The protein below binds the small molecule below.
Small molecule (SMILES): Cc1cn([C@H]2C[C@H](O)[C@@H](CO[P](=O)(O)O[P](=O)(O)O[C@H]3O[C@H](C)[C@H](O)[C@H](N)[C@H]3O)O2)c(=O)[nH]c1=O

Binding-site contacts:
Ligand atom N3 contacts residue GLN229 of chain 1.B at 2.6 Å (h-bond).
Ligand atom O2 contacts residue TYR202 of chain 1.B at 3.5 Å.
Ligand atom O4 contacts residue GLN229 of chain 1.B at 3.7 Å.
Ligand atom O3' contacts residue SER114 of chain 1.B at 2.9 Å (h-bond).
Ligand atom C2' contacts residue TYR202 of chain 1.B at 3.5 Å (hydrophobic).
Ligand atom C2 contacts residue GLN229 of chain 1.B at 3.4 Å.
Ligand atom O4 contacts residue TYR228 of chain 1.B at 3.6 Å.
Ligand atom C1' contacts residue PHE225 of chain 1.B at 3.4 Å (hydrophobic).
Ligand atom O5' contacts residue TYR228 of chain 1.B at 3.8 Å.
Ligand atom C2 contacts residue TYR202 of chain 1.B at 3.5 Å (hydrophobic).
Ligand atom O1B contacts residue TYR112 of chain 1.B at 3.0 Å (h-bond).
Ligand atom O1B contacts residue MET111 of chain 1.B at 3.5 Å.
Ligand atom C4Q contacts residue PHE83 of chain 1.B at 3.7 Å (hydrophobic).
Ligand atom C5M contacts residue TYR228 of chain 1.B at 3.8 Å (hydrophobic).
Ligand atom N3Q contacts residue FON1 of chain 1.H at 2.8 Å (h-bond).
Ligand atom O4' contacts residue PHE225 of chain 1.B at 3.1 Å.
Ligand atom C4 contacts residue GLN229 of chain 1.B at 3.6 Å.
Ligand atom C2 contacts residue TYR228 of chain 1.B at 3.6 Å (hydrophobic).
Ligand atom C4 contacts residue TYR202 of chain 1.B at 3.5 Å (hydrophobic).
Ligand atom O4Q contacts residue FON1 of chain 1.H at 3.6 Å (h-bond).
Ligand atom N3 contacts residue TYR228 of chain 1.B at 3.3 Å.
Ligand atom O2 contacts residue PHE225 of chain 1.B at 3.5 Å.
Ligand atom C3' contacts residue SER114 of chain 1.B at 3.6 Å.
Ligand atom N3 contacts residue TYR202 of chain 1.B at 3.2 Å.
Ligand atom O4Q contacts residue PHE83 of chain 1.B at 2.7 Å (h-bond).
Ligand atom C5 contacts residue TYR228 of chain 1.B at 3.5 Å (hydrophobic).
Ligand atom C4Q contacts residue GLU82 of chain 1.B at 3.6 Å.
Ligand atom O3' contacts residue TYR112 of chain 1.B at 3.6 Å.
Ligand atom C1Q contacts residue MET111 of chain 1.B at 3.6 Å (hydrophobic).
Ligand atom C4 contacts residue TYR228 of chain 1.B at 3.4 Å (hydrophobic).
Ligand atom C3Q contacts residue GLU82 of chain 1.B at 3.4 Å.
Ligand atom O1A contacts residue LYS15 of chain 1.B at 2.9 Å (salt-bridge).
Ligand atom C4' contacts residue PHE225 of chain 1.B at 3.8 Å (hydrophobic).
Ligand atom O4 contacts residue TYR202 of chain 1.B at 3.2 Å.
Ligand atom O4' contacts residue TYR228 of chain 1.B at 3.7 Å.
Ligand atom C5' contacts residue TYR159 of chain 1.B at 3.8 Å (hydrophobic).
Ligand atom O2 contacts residue GLN229 of chain 1.B at 3.0 Å (h-bond).
Ligand atom O2Q contacts residue GLY110 of chain 1.B at 2.9 Å (h-bond).
Ligand atom C6Q contacts residue GLU82 of chain 1.B at 3.7 Å.
Ligand atom C2' contacts residue SER114 of chain 1.B at 3.7 Å.

Sequence of chain 1.B:
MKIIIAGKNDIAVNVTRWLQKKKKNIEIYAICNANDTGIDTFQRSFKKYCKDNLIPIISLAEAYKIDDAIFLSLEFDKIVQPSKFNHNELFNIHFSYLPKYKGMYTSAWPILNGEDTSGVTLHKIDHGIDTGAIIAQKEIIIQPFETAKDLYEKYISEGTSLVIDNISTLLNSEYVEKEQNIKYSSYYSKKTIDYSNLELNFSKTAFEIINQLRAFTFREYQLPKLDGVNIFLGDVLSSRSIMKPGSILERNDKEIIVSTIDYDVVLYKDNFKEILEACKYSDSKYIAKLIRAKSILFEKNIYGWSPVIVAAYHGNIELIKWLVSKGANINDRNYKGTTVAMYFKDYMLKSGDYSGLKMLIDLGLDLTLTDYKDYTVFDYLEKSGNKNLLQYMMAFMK